This small molecule binds to this protein.
Small molecule (SMILES): Nc1nc2[nH]cnc2c(=O)[nH]1

Sequence of chain 19.B:
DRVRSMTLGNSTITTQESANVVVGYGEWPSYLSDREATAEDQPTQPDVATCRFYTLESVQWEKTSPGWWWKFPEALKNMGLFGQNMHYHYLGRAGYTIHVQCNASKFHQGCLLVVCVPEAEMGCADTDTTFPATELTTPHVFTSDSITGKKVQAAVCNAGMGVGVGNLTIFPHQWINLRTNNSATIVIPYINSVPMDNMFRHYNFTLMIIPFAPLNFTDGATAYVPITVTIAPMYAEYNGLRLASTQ

Sequence of chain 19.D:
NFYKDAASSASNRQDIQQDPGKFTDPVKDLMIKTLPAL

Binding-site contacts:
Ligand atom C5 contacts residue TRP38 of chain 19.B at 3.9 Å (hydrophobic).
Ligand atom N3 contacts residue TRP38 of chain 19.B at 4.3 Å.
Ligand atom N9 contacts residue TRP38 of chain 19.B at 4.4 Å.
Ligand atom O6 contacts residue TRP38 of chain 19.B at 3.7 Å.
Ligand atom O6 contacts residue LYS58 of chain 19.D at 4.2 Å.
Ligand atom N1 contacts residue TRP38 of chain 19.B at 4.1 Å.
Ligand atom C2 contacts residue TRP38 of chain 19.B at 4.2 Å (hydrophobic).
Ligand atom N7 contacts residue TRP38 of chain 19.B at 3.7 Å.
Ligand atom C8 contacts residue TRP38 of chain 19.B at 4.1 Å (hydrophobic).
Ligand atom N1 contacts residue LYS58 of chain 19.D at 4.0 Å.
Ligand atom C6 contacts residue TRP38 of chain 19.B at 3.9 Å (hydrophobic).
Ligand atom C4 contacts residue TRP38 of chain 19.B at 4.1 Å (hydrophobic).